Sequence of chain 4.A:
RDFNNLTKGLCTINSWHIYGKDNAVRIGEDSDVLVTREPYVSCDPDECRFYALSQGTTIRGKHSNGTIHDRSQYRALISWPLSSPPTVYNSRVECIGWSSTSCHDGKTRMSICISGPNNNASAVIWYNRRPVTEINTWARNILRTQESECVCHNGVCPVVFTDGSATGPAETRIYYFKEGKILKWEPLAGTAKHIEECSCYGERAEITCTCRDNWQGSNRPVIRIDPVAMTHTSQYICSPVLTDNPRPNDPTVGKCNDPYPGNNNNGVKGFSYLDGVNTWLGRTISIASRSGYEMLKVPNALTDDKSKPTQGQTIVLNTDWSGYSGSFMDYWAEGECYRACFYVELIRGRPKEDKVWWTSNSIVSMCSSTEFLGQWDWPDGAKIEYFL

Binding-site contacts:
Ligand atom C3 contacts residue GLY312 of chain 4.A at 3.1 Å.
Ligand atom O5 contacts residue ASN120 of chain 2.A at 2.3 Å (h-bond).
Ligand atom C2 contacts residue ASN120 of chain 2.A at 2.4 Å.
Ligand atom C4 contacts residue GLU294 of chain 4.A at 3.5 Å.
Ligand atom O6 contacts residue THR310 of chain 4.A at 3.5 Å (h-bond).
Ligand atom C6 contacts residue ILE285 of chain 4.A at 3.4 Å (hydrophobic).
Ligand atom O5 contacts residue ASP250 of chain 4.A at 3.6 Å (salt-bridge).
Ligand atom O3 contacts residue ARG283 of chain 4.A at 2.9 Å (salt-bridge).
Ligand atom O4 contacts residue ILE287 of chain 4.A at 3.3 Å.
Ligand atom O6 contacts residue ASP250 of chain 4.A at 2.6 Å (salt-bridge).
Ligand atom O3 contacts residue ASN249 of chain 4.A at 2.7 Å (h-bond).
Ligand atom O6 contacts residue GLN375 of chain 4.A at 3.1 Å.
Ligand atom O6 contacts residue LYS308 of chain 4.A at 2.8 Å (salt-bridge).
Ligand atom O5 contacts residue ARG283 of chain 4.A at 3.2 Å (salt-bridge).
Ligand atom O5 contacts residue GLY374 of chain 4.A at 3.2 Å.
Ligand atom N2 contacts residue ASN120 of chain 2.A at 2.9 Å (h-bond).
Ligand atom O4 contacts residue GLU294 of chain 4.A at 2.9 Å (salt-bridge).
Ligand atom O3 contacts residue GLN311 of chain 4.A at 3.1 Å.
Ligand atom C8 contacts residue ARG140 of chain 2.A at 3.4 Å.
Ligand atom O3 contacts residue ASP250 of chain 4.A at 2.9 Å (salt-bridge).
Ligand atom C6 contacts residue THR310 of chain 4.A at 3.6 Å.
Ligand atom C6 contacts residue GLN311 of chain 4.A at 3.6 Å.
Ligand atom N2 contacts residue ARG140 of chain 2.A at 3.3 Å (salt-bridge).
Ligand atom O3 contacts residue GLY312 of chain 4.A at 2.8 Å (h-bond).
Ligand atom O4 contacts residue ARG247 of chain 4.A at 3.1 Å (salt-bridge).
Ligand atom C3 contacts residue GLU294 of chain 4.A at 3.3 Å.
Ligand atom O2 contacts residue LEU296 of chain 4.A at 3.5 Å.
Ligand atom O3 contacts residue GLU294 of chain 4.A at 2.6 Å (salt-bridge).
Ligand atom O5 contacts residue GLN375 of chain 4.A at 3.3 Å (h-bond).
Ligand atom O6 contacts residue ILE285 of chain 4.A at 2.7 Å (h-bond).
Ligand atom C7 contacts residue ASN120 of chain 2.A at 3.5 Å.
Ligand atom C8 contacts residue ASN119 of chain 2.A at 3.6 Å.
Ligand atom C1 contacts residue ASN120 of chain 2.A at 1.4 Å.
Ligand atom O2 contacts residue ASN249 of chain 4.A at 3.2 Å (h-bond).
Ligand atom C6 contacts residue LEU373 of chain 4.A at 3.2 Å (hydrophobic).
Ligand atom C6 contacts residue PRO309 of chain 4.A at 3.6 Å (hydrophobic).
Ligand atom C6 contacts residue ASP250 of chain 4.A at 3.5 Å.
Ligand atom O2 contacts residue GLY312 of chain 4.A at 3.1 Å.
Ligand atom C5 contacts residue ARG283 of chain 4.A at 3.6 Å.
Ligand atom O4 contacts residue ARG283 of chain 4.A at 3.6 Å.

This small molecule binds to this protein.
Small molecule (SMILES): CC(=O)N[C@H]1[C@H](O[C@H]2[C@H](O)[C@@H](NC(C)=O)CO[C@@H]2CO)O[C@H](CO)[C@@H](O[C@@H]2O[C@H](CO[C@H]3O[C@H](CO)[C@@H](O)[C@H](O)[C@@H]3O)[C@@H](O)[C@H](O[C@H]3O[C@H](CO)[C@@H](O)[C@H](O)[C@@H]3O[C@H]3O[C@H](CO)[C@@H](O)[C@H](O)[C@@H]3O[C@H]3O[C@H](CO)[C@@H](O)[C@H](O)[C@@H]3O)[C@@H]2O)[C@@H]1O

Sequence of chain 2.A:
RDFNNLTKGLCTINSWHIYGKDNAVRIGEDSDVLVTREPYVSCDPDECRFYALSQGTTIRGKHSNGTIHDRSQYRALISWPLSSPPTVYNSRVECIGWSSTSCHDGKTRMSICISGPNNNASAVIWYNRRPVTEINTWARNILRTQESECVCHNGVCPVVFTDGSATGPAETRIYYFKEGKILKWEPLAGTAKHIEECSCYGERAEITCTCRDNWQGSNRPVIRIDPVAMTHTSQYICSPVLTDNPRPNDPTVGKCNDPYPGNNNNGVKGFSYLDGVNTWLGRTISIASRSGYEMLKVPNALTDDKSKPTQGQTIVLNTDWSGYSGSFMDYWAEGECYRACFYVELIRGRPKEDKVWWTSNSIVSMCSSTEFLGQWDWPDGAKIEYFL